Sequence of chain 1.C:
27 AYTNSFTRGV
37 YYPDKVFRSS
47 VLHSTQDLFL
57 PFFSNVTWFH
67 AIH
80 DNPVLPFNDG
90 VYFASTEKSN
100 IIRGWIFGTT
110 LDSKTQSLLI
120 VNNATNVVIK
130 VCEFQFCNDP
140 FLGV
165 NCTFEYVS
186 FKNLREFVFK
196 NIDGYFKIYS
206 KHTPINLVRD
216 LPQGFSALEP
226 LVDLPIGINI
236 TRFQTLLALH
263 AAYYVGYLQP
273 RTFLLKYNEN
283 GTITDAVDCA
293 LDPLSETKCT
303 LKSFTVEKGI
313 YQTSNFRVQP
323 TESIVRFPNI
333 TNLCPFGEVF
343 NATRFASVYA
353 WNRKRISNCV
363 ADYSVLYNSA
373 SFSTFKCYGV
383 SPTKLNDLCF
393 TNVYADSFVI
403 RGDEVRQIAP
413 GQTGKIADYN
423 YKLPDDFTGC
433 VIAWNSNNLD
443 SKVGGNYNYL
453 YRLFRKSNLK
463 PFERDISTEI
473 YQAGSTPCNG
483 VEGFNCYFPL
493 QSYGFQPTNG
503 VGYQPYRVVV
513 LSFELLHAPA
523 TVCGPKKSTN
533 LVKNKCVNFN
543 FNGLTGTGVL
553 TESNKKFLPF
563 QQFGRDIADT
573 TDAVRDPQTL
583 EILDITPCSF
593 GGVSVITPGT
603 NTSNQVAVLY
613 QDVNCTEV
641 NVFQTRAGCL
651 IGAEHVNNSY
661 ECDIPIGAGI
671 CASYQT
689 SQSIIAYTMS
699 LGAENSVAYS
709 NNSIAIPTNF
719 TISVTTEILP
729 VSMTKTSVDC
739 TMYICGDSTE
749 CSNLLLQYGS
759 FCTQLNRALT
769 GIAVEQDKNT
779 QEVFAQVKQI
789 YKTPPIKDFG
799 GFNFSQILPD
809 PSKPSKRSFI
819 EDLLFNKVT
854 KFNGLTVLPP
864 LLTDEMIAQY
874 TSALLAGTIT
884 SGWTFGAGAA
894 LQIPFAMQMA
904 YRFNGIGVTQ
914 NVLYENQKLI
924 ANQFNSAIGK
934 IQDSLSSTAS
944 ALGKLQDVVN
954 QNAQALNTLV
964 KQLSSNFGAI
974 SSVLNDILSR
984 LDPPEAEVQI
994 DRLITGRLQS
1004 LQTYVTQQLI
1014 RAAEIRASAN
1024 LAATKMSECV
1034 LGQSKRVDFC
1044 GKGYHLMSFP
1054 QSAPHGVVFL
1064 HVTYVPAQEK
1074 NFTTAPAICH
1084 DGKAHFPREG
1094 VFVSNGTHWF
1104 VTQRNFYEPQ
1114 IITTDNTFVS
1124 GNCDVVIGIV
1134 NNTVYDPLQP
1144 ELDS

Binding-site contacts:
Ligand atom O5 contacts residue ASN234 of chain 1.C at 2.4 Å (h-bond).
Ligand atom C5 contacts residue ASN234 of chain 1.C at 3.7 Å.
Ligand atom C4 contacts residue ASN234 of chain 1.C at 4.2 Å.
Ligand atom C1 contacts residue ASN234 of chain 1.C at 1.4 Å.
Ligand atom C2 contacts residue ASN234 of chain 1.C at 2.4 Å.
Ligand atom C3 contacts residue ASN234 of chain 1.C at 3.8 Å.
Ligand atom N2 contacts residue ASN234 of chain 1.C at 2.8 Å (h-bond).
Ligand atom C7 contacts residue ASN234 of chain 1.C at 3.9 Å.
Ligand atom O7 contacts residue ASN234 of chain 1.C at 4.5 Å.

A small-molecule ligand and the protein it binds are described below.
Small molecule (SMILES): CC(=O)N[C@@H]1[C@@H](O)[C@H](O)[C@@H](CO)O[C@H]1O